Sequence of chain 1.B:
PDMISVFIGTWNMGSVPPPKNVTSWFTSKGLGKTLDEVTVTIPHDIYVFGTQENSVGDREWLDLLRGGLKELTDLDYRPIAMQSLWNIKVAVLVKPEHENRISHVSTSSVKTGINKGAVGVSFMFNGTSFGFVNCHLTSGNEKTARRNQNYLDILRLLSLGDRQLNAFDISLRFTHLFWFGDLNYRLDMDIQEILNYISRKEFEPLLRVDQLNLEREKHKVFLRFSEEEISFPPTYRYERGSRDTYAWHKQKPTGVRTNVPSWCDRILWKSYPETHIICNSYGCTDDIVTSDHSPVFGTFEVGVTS

Binding-site contacts:
Ligand atom O2' contacts residue LYS227 of chain 1.B at 3.0 Å (salt-bridge).
Ligand atom O43' contacts residue GLU224 of chain 1.B at 2.7 Å (salt-bridge).
Ligand atom O21' contacts residue GLU224 of chain 1.B at 2.6 Å (salt-bridge).
Ligand atom C4' contacts residue GLU224 of chain 1.B at 4.3 Å.
Ligand atom C2' contacts residue GLU224 of chain 1.B at 3.6 Å.
Ligand atom O51' contacts residue ALA154 of chain 1.B at 4.2 Å.
Ligand atom P4' contacts residue GLU224 of chain 1.B at 3.8 Å.
Ligand atom P4' contacts residue LYS229 of chain 1.B at 3.7 Å.
Ligand atom O4' contacts residue ALA154 of chain 1.B at 4.2 Å.
Ligand atom O23' contacts residue ASP197 of chain 1.B at 4.2 Å.
Ligand atom O21' contacts residue GLN220 of chain 1.B at 3.5 Å.
Ligand atom O22' contacts residue ASP197 of chain 1.B at 2.5 Å (salt-bridge).
Ligand atom O43' contacts residue LYS229 of chain 1.B at 3.2 Å.
Ligand atom P2' contacts residue GLU224 of chain 1.B at 3.4 Å.
Ligand atom C2' contacts residue LYS227 of chain 1.B at 3.6 Å.
Ligand atom P2' contacts residue ASP197 of chain 1.B at 3.7 Å.
Ligand atom O41' contacts residue LYS229 of chain 1.B at 3.4 Å.
Ligand atom O22' contacts residue GLN220 of chain 1.B at 4.2 Å.
Ligand atom O41' contacts residue ASN157 of chain 1.B at 4.2 Å.
Ligand atom O43' contacts residue ASN157 of chain 1.B at 4.2 Å.
Ligand atom O22' contacts residue LEU223 of chain 1.B at 4.1 Å.
Ligand atom O21' contacts residue ASP197 of chain 1.B at 4.0 Å.
Ligand atom C5' contacts residue ALA154 of chain 1.B at 4.0 Å (hydrophobic).
Ligand atom O5' contacts residue ALA154 of chain 1.B at 3.2 Å.
Ligand atom O23' contacts residue GLN220 of chain 1.B at 3.8 Å.
Ligand atom C3' contacts residue THR153 of chain 1.B at 4.2 Å.
Ligand atom O21' contacts residue LYS227 of chain 1.B at 4.2 Å.
Ligand atom O4' contacts residue GLU224 of chain 1.B at 3.9 Å.
Ligand atom C3' contacts residue GLU224 of chain 1.B at 3.2 Å.
Ligand atom O4' contacts residue ASN157 of chain 1.B at 3.9 Å.
Ligand atom O23' contacts residue THR153 of chain 1.B at 2.9 Å (h-bond).
Ligand atom O21' contacts residue THR153 of chain 1.B at 3.8 Å.
Ligand atom O2' contacts residue GLU224 of chain 1.B at 3.2 Å (salt-bridge).
Ligand atom C3' contacts residue LYS227 of chain 1.B at 3.6 Å.
Ligand atom P2' contacts residue GLN220 of chain 1.B at 4.1 Å.
Ligand atom P2' contacts residue THR153 of chain 1.B at 4.1 Å.
Ligand atom O21' contacts residue LEU223 of chain 1.B at 4.1 Å.
Ligand atom P2' contacts residue LYS227 of chain 1.B at 4.1 Å.
Ligand atom O42' contacts residue LYS229 of chain 1.B at 4.0 Å.
Ligand atom O43' contacts residue LYS227 of chain 1.B at 3.7 Å.

A small-molecule ligand and the protein it binds are described below.
Small molecule (SMILES): O=P(O)(O)Oc1cc(OP(=O)(O)O)c(OP(=O)(O)O)cc1OCCOc1cc(OP(=O)(O)O)c(OP(=O)(O)O)cc1OP(=O)(O)O